Sequence of chain 1.B:
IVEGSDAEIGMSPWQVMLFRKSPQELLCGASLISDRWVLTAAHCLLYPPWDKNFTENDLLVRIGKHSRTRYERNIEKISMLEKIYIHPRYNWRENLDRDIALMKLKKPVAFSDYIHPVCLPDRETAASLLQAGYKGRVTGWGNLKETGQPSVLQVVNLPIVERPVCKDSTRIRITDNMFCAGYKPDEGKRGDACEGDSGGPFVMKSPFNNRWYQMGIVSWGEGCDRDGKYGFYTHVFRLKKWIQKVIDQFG

The small molecule below binds the protein below.
Small molecule (SMILES): [H]/N=C(\N)c1ccc(CNC(=O)[C@@H]2CCCN2C(=O)[C@H](NS(=O)(=O)Cc2ccccc2)C(C)C)cc1

Binding-site contacts:
Ligand atom C32 contacts residue S541 of chain 1.F at 3.6 Å.
Ligand atom O22 contacts residue S541 of chain 1.F at 3.7 Å.
Ligand atom C5 contacts residue S541 of chain 1.F at 4.0 Å.
Ligand atom C6 contacts residue ILE179 of chain 1.B at 3.6 Å (hydrophobic).
Ligand atom C3 contacts residue TYR47 of chain 1.B at 3.8 Å (hydrophobic).
Ligand atom C5 contacts residue GLU94 of chain 1.B at 3.5 Å.
Ligand atom C5 contacts residue ASN95 of chain 1.B at 3.8 Å.
Ligand atom N36 contacts residue S541 of chain 1.F at 4.2 Å.
Ligand atom C28 contacts residue GLU229 of chain 1.B at 3.3 Å.
Ligand atom C4 contacts residue S541 of chain 1.F at 4.2 Å.
Ligand atom O22 contacts residue ILE179 of chain 1.B at 3.7 Å.
Ligand atom C3 contacts residue GLU94 of chain 1.B at 4.2 Å.
Ligand atom C5 contacts residue ILE179 of chain 1.B at 3.4 Å (hydrophobic).
Ligand atom O23 contacts residue S541 of chain 1.F at 3.1 Å.
Ligand atom C6 contacts residue ASN95 of chain 1.B at 3.9 Å.
Ligand atom C7 contacts residue GLU94 of chain 1.B at 3.1 Å.
Ligand atom C2 contacts residue LEU96 of chain 1.B at 3.4 Å (hydrophobic).
Ligand atom C28 contacts residue S541 of chain 1.F at 3.8 Å.
Ligand atom S8 contacts residue S541 of chain 1.F at 4.0 Å.
Ligand atom N35 contacts residue S541 of chain 1.F at 3.8 Å.
Ligand atom C6 contacts residue TRP227 of chain 1.B at 3.9 Å (hydrophobic).
Ligand atom C34 contacts residue S541 of chain 1.F at 4.1 Å.
Ligand atom C30 contacts residue S541 of chain 1.F at 3.7 Å.
Ligand atom C1 contacts residue ASN95 of chain 1.B at 4.0 Å.
Ligand atom C3 contacts residue S541 of chain 1.F at 3.8 Å.
Ligand atom C26 contacts residue GLU229 of chain 1.B at 3.2 Å.
Ligand atom C4 contacts residue GLU94 of chain 1.B at 3.4 Å.
Ligand atom C1 contacts residue LEU96 of chain 1.B at 3.5 Å (hydrophobic).
Ligand atom C6 contacts residue S541 of chain 1.F at 3.6 Å.
Ligand atom C26 contacts residue ILE179 of chain 1.B at 4.0 Å (hydrophobic).
Ligand atom C2 contacts residue S541 of chain 1.F at 3.6 Å.
Ligand atom C15 contacts residue ARG178 of chain 1.B at 3.8 Å.
Ligand atom C14 contacts residue ARG178 of chain 1.B at 3.7 Å.
Ligand atom C27 contacts residue GLU229 of chain 1.B at 3.7 Å.
Ligand atom C29 contacts residue S541 of chain 1.F at 3.8 Å.
Ligand atom C31 contacts residue S541 of chain 1.F at 3.6 Å.
Ligand atom C1 contacts residue TRP227 of chain 1.B at 3.7 Å (hydrophobic).
Ligand atom C1 contacts residue S541 of chain 1.F at 3.5 Å.
Ligand atom C27 contacts residue S541 of chain 1.F at 3.8 Å.
Ligand atom N25 contacts residue ILE179 of chain 1.B at 4.1 Å.